Sequence of chain 1.C:
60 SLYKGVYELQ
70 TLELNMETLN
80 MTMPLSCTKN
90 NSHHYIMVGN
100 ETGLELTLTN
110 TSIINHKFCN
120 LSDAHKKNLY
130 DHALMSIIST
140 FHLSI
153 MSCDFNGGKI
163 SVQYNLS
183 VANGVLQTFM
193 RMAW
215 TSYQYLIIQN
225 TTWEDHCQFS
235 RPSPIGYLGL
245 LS

Sequence of chain 1.H:
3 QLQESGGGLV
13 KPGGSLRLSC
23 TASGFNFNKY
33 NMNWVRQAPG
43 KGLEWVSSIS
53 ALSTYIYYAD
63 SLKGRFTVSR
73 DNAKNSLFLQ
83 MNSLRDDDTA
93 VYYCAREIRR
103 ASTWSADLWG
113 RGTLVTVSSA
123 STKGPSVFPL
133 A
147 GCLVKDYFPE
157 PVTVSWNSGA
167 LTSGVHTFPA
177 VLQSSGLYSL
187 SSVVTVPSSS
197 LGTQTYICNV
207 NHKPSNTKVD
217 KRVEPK

This protein binds this small molecule.
Small molecule (SMILES): CC(=O)N[C@H]1[C@H](O[C@H]2[C@H](O)[C@@H](NC(C)=O)CO[C@@H]2CO)O[C@H](CO)[C@@H](O)[C@@H]1O

Binding-site contacts:
Ligand atom C8 contacts residue LYS31 of chain 1.H at 3.9 Å.
Ligand atom N2 contacts residue ASN99 of chain 1.C at 2.8 Å (h-bond).
Ligand atom O3 contacts residue TYR32 of chain 1.H at 2.8 Å (h-bond).
Ligand atom C8 contacts residue ASN99 of chain 1.C at 3.6 Å.
Ligand atom O7 contacts residue TYR32 of chain 1.H at 3.2 Å.
Ligand atom O3 contacts residue ILE100 of chain 1.H at 4.0 Å.
Ligand atom C3 contacts residue ASN99 of chain 1.C at 3.8 Å.
Ligand atom C4 contacts residue ASN99 of chain 1.C at 4.3 Å.
Ligand atom C6 contacts residue ILE100 of chain 1.H at 3.8 Å (hydrophobic).
Ligand atom O6 contacts residue ASP109 of chain 1.H at 4.0 Å.
Ligand atom O7 contacts residue ILE100 of chain 1.H at 3.6 Å.
Ligand atom C2 contacts residue ASN99 of chain 1.C at 2.5 Å.
Ligand atom C5 contacts residue ASN99 of chain 1.C at 3.6 Å.
Ligand atom N2 contacts residue TYR32 of chain 1.H at 4.4 Å.
Ligand atom O5 contacts residue ASN99 of chain 1.C at 2.3 Å (h-bond).
Ligand atom C3 contacts residue TYR32 of chain 1.H at 4.1 Å (hydrophobic).
Ligand atom C6 contacts residue ASP109 of chain 1.H at 4.0 Å.
Ligand atom C7 contacts residue ASN99 of chain 1.C at 3.6 Å.
Ligand atom O5 contacts residue ILE100 of chain 1.H at 4.3 Å.
Ligand atom C1 contacts residue ASN99 of chain 1.C at 1.4 Å.
Ligand atom C8 contacts residue TYR32 of chain 1.H at 3.9 Å (hydrophobic).
Ligand atom C8 contacts residue GLU100 of chain 1.C at 3.9 Å.
Ligand atom O7 contacts residue ASN99 of chain 1.C at 4.3 Å.
Ligand atom C7 contacts residue TYR32 of chain 1.H at 3.7 Å (hydrophobic).